Binding-site contacts:
Ligand atom C3 contacts residue ASN100 of chain 1.A at 3.8 Å.
Ligand atom C5 contacts residue ASN100 of chain 1.A at 3.7 Å.
Ligand atom O5 contacts residue SER102 of chain 1.A at 4.4 Å.
Ligand atom N2 contacts residue ASN100 of chain 1.A at 2.9 Å (h-bond).
Ligand atom C8 contacts residue ASN100 of chain 1.A at 4.0 Å.
Ligand atom C1 contacts residue SER102 of chain 1.A at 3.9 Å.
Ligand atom O5 contacts residue ASN100 of chain 1.A at 2.4 Å (h-bond).
Ligand atom C4 contacts residue ASN100 of chain 1.A at 4.3 Å.
Ligand atom C1 contacts residue ASN100 of chain 1.A at 1.5 Å.
Ligand atom C2 contacts residue ASN100 of chain 1.A at 2.5 Å.
Ligand atom C7 contacts residue ASN100 of chain 1.A at 3.7 Å.
Ligand atom O7 contacts residue ASN100 of chain 1.A at 4.4 Å.

Sequence of chain 1.A:
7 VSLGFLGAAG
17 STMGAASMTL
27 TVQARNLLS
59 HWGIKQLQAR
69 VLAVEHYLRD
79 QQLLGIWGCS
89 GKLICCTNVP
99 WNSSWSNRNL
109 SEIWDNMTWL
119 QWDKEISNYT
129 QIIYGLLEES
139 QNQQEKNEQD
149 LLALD

This small molecule binds to this protein.
Small molecule (SMILES): CC(=O)N[C@@H]1[C@@H](O)[C@H](O)[C@@H](CO)O[C@H]1O